Binding-site contacts:
Ligand atom C7 contacts residue ASN259 of chain 2.H at 3.1 Å.
Ligand atom O6 contacts residue THR116 of chain 2.G at 3.3 Å.
Ligand atom O6 contacts residue LYS115 of chain 2.G at 4.2 Å.
Ligand atom C6 contacts residue LYS115 of chain 2.G at 4.1 Å.
Ligand atom C2 contacts residue ASN259 of chain 2.H at 2.4 Å.
Ligand atom C5 contacts residue ASN259 of chain 2.H at 3.6 Å.
Ligand atom C8 contacts residue ASN259 of chain 2.H at 4.4 Å.
Ligand atom O7 contacts residue LYS181 of chain 2.G at 4.2 Å.
Ligand atom N2 contacts residue ASN259 of chain 2.H at 2.9 Å (h-bond).
Ligand atom C4 contacts residue ASN259 of chain 2.H at 4.2 Å.
Ligand atom C1 contacts residue ASN259 of chain 2.H at 1.4 Å.
Ligand atom O5 contacts residue ASN259 of chain 2.H at 2.3 Å (h-bond).
Ligand atom O7 contacts residue ASN259 of chain 2.H at 2.9 Å (h-bond).
Ligand atom C3 contacts residue ASN259 of chain 2.H at 3.8 Å.
Ligand atom O5 contacts residue THR116 of chain 2.G at 3.9 Å.
Ligand atom C6 contacts residue THR116 of chain 2.G at 3.8 Å.
Ligand atom C5 contacts residue THR116 of chain 2.G at 4.5 Å.

The protein below binds the small molecule below.
Small molecule (SMILES): CC(=O)N[C@@H]1[C@@H](O)[C@H](O)[C@@H](CO)O[C@H]1O

Sequence of chain 2.H:
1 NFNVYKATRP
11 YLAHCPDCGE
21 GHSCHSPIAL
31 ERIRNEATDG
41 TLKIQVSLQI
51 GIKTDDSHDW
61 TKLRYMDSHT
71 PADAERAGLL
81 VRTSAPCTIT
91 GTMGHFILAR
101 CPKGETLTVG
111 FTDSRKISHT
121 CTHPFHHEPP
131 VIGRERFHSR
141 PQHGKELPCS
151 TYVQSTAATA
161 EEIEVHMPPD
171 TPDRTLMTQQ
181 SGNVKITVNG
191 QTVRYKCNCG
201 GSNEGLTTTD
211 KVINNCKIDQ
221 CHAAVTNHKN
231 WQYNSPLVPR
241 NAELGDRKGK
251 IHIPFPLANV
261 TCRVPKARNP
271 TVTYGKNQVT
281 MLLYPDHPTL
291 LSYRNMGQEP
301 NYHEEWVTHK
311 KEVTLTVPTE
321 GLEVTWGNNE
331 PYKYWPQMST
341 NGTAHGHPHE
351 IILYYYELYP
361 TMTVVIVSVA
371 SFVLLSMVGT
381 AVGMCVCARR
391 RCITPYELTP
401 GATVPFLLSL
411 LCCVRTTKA

Sequence of chain 2.G:
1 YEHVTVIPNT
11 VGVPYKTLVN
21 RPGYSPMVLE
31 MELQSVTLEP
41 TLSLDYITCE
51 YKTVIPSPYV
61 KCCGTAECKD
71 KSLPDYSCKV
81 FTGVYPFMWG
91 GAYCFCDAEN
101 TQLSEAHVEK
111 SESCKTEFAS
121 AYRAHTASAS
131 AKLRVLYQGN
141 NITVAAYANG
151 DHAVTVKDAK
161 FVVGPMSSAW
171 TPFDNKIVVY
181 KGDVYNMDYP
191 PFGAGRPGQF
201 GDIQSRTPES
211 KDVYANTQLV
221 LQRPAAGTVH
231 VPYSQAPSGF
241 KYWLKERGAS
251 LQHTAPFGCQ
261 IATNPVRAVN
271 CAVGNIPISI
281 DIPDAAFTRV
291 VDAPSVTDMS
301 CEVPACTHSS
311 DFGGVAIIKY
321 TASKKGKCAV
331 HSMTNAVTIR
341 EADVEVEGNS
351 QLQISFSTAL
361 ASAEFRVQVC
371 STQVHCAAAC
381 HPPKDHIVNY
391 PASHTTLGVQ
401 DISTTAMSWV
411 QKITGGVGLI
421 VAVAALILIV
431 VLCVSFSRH